Sequence of chain 1.B:
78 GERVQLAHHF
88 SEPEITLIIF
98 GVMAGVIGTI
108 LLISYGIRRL

Binding-site contacts:
Ligand atom C19 contacts residue MET664 of chain 1.D at 4.0 Å (hydrophobic).
Ligand atom O1 contacts residue PHE87 of chain 1.B at 4.3 Å.
Ligand atom C16 contacts residue VAL99 of chain 1.B at 4.0 Å (hydrophobic).
Ligand atom C26 contacts residue PHE495 of chain 1.D at 3.8 Å (hydrophobic).
Ligand atom C26 contacts residue ILE96 of chain 1.B at 3.9 Å (hydrophobic).
Ligand atom C16 contacts residue ILE96 of chain 1.B at 4.5 Å (hydrophobic).
Ligand atom C17 contacts residue VAL99 of chain 1.B at 4.3 Å (hydrophobic).
Ligand atom C3 contacts residue PHE87 of chain 1.B at 4.5 Å (hydrophobic).
Ligand atom C26 contacts residue TRP492 of chain 1.D at 4.5 Å (hydrophobic).
Ligand atom C6 contacts residue ILE92 of chain 1.B at 3.8 Å (hydrophobic).
Ligand atom C24 contacts residue VAL99 of chain 1.B at 4.2 Å (hydrophobic).
Ligand atom C25 contacts residue MET100 of chain 1.B at 4.1 Å (hydrophobic).
Ligand atom C22 contacts residue PHE665 of chain 1.D at 4.5 Å (hydrophobic).
Ligand atom C21 contacts residue PHE665 of chain 1.D at 3.7 Å (hydrophobic).
Ligand atom C26 contacts residue MET100 of chain 1.B at 4.3 Å (hydrophobic).
Ligand atom C27 contacts residue LEU499 of chain 1.D at 3.7 Å (hydrophobic).
Ligand atom C18 contacts residue MET664 of chain 1.D at 3.7 Å (hydrophobic).
Ligand atom C19 contacts residue ILE661 of chain 1.D at 3.7 Å (hydrophobic).
Ligand atom C12 contacts residue PHE665 of chain 1.D at 4.0 Å (hydrophobic).
Ligand atom C27 contacts residue PHE495 of chain 1.D at 4.3 Å (hydrophobic).
Ligand atom C23 contacts residue TRP496 of chain 1.D at 4.2 Å (hydrophobic).
Ligand atom C21 contacts residue VAL99 of chain 1.B at 4.0 Å (hydrophobic).
Ligand atom C15 contacts residue ILE96 of chain 1.B at 3.7 Å (hydrophobic).
Ligand atom C27 contacts residue TRP496 of chain 1.D at 3.5 Å (hydrophobic).
Ligand atom C4 contacts residue PHE87 of chain 1.B at 3.9 Å (hydrophobic).
Ligand atom C7 contacts residue ILE95 of chain 1.B at 4.2 Å (hydrophobic).
Ligand atom C18 contacts residue TRP492 of chain 1.D at 3.7 Å (hydrophobic).
Ligand atom C25 contacts residue PHE495 of chain 1.D at 4.5 Å (hydrophobic).
Ligand atom C20 contacts residue PHE665 of chain 1.D at 3.7 Å (hydrophobic).
Ligand atom C7 contacts residue ILE92 of chain 1.B at 4.0 Å (hydrophobic).
Ligand atom C15 contacts residue TRP492 of chain 1.D at 4.2 Å (hydrophobic).

The small molecule below binds the protein below.
Small molecule (SMILES): CC(C)CCC[C@@H](C)[C@H]1CC[C@H]2[C@@H]3CC=C4C[C@@H](O)CC[C@]4(C)[C@H]3CC[C@]12C

Sequence of chain 1.D:
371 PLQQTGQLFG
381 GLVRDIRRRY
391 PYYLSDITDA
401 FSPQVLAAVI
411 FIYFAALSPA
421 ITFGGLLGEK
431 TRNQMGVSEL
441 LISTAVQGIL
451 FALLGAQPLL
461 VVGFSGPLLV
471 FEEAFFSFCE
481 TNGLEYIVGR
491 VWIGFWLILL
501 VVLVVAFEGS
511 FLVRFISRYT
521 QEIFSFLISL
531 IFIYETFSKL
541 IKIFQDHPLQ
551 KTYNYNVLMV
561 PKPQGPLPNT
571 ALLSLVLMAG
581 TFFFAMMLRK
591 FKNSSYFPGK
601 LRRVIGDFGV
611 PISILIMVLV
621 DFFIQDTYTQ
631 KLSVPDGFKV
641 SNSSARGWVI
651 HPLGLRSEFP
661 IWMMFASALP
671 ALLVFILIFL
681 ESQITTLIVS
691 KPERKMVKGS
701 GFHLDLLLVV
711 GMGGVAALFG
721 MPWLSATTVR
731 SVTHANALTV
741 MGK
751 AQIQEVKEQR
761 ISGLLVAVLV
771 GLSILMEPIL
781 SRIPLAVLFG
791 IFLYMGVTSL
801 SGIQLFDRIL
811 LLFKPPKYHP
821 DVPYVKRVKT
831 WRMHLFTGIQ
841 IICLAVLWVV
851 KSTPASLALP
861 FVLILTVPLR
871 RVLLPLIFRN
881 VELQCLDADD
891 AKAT